A protein and the small-molecule ligand that binds it are described below.
Small molecule (SMILES): C[Se][C@@H]1O[C@@H](C)[C@@H](O)[C@@H](O)[C@@H]1O

Binding-site contacts:
Ligand atom C5 contacts residue ARG86 of chain 1.C at 3.9 Å.
Ligand atom C6 contacts residue TYR49 of chain 1.C at 3.8 Å (hydrophobic).
Ligand atom O2 contacts residue THR75 of chain 1.B at 3.7 Å.
Ligand atom C1 contacts residue ARG86 of chain 1.C at 3.6 Å.
Ligand atom C2 contacts residue THR75 of chain 1.B at 4.1 Å.
Ligand atom O3 contacts residue ARG112 of chain 1.B at 3.1 Å (salt-bridge).
Ligand atom SE contacts residue ARG112 of chain 1.B at 3.8 Å.
Ligand atom O4 contacts residue THR75 of chain 1.B at 3.7 Å.
Ligand atom O2 contacts residue VAL111 of chain 1.B at 4.2 Å.
Ligand atom O4 contacts residue GLY85 of chain 1.C at 3.6 Å.
Ligand atom C6 contacts residue ARG86 of chain 1.C at 3.9 Å.
Ligand atom C4 contacts residue THR84 of chain 1.C at 3.4 Å.
Ligand atom C3 contacts residue SER83 of chain 1.C at 4.3 Å.
Ligand atom O3 contacts residue THR75 of chain 1.B at 2.7 Å (h-bond).
Ligand atom C4 contacts residue THR75 of chain 1.B at 4.3 Å.
Ligand atom C6 contacts residue THR84 of chain 1.C at 3.8 Å.
Ligand atom C4 contacts residue GLY85 of chain 1.C at 4.5 Å.
Ligand atom O4 contacts residue ARG86 of chain 1.C at 3.0 Å (salt-bridge).
Ligand atom C5 contacts residue THR84 of chain 1.C at 4.2 Å.
Ligand atom C4 contacts residue ARG86 of chain 1.C at 3.9 Å.
Ligand atom C3 contacts residue ARG112 of chain 1.B at 3.7 Å.
Ligand atom C3 contacts residue THR75 of chain 1.B at 3.8 Å.
Ligand atom O4 contacts residue THR84 of chain 1.C at 2.7 Å (h-bond).
Ligand atom O3 contacts residue SER83 of chain 1.C at 4.3 Å.
Ligand atom O5 contacts residue ARG86 of chain 1.C at 2.9 Å (salt-bridge).
Ligand atom C2 contacts residue ARG86 of chain 1.C at 3.9 Å.
Ligand atom O2 contacts residue ARG112 of chain 1.B at 2.9 Å (salt-bridge).
Ligand atom C4 contacts residue SER83 of chain 1.C at 3.9 Å.
Ligand atom C2 contacts residue ARG112 of chain 1.B at 4.0 Å.
Ligand atom O3 contacts residue GLY85 of chain 1.C at 4.3 Å.

Sequence of chain 1.C:
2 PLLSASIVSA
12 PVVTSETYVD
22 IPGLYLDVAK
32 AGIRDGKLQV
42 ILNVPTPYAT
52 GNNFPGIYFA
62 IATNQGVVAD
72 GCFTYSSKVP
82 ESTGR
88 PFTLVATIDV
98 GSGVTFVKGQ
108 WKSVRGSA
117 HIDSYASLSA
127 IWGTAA

Sequence of chain 1.B:
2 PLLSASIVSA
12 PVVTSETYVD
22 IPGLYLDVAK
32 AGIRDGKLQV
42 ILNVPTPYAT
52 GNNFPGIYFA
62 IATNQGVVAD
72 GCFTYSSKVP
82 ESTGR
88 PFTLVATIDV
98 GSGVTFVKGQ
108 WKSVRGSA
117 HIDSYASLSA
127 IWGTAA